Binding-site contacts:
Ligand atom O6 contacts residue GLU369 of chain 1.A at 4.1 Å.
Ligand atom C4 contacts residue PHE395 of chain 1.A at 3.7 Å (hydrophobic).
Ligand atom C8 contacts residue ASN280 of chain 1.A at 4.2 Å.
Ligand atom O4 contacts residue ASP394 of chain 1.A at 3.9 Å.
Ligand atom O3 contacts residue PHE395 of chain 1.A at 3.5 Å.
Ligand atom C6 contacts residue SER371 of chain 1.A at 4.0 Å.
Ligand atom O7 contacts residue THR340 of chain 1.A at 3.4 Å (h-bond).
Ligand atom C6 contacts residue PHE395 of chain 1.A at 4.1 Å (hydrophobic).
Ligand atom C2 contacts residue LYS372 of chain 1.A at 4.1 Å.
Ligand atom C7 contacts residue ASN338 of chain 1.A at 3.9 Å.
Ligand atom C3 contacts residue ASP394 of chain 1.A at 4.2 Å.
Ligand atom C3 contacts residue PHE395 of chain 1.A at 4.0 Å (hydrophobic).
Ligand atom O4 contacts residue ASN370 of chain 1.A at 3.3 Å (h-bond).
Ligand atom O4 contacts residue ASN370 of chain 1.A at 2.8 Å (h-bond).
Ligand atom N2 contacts residue ASN338 of chain 1.A at 3.3 Å (h-bond).
Ligand atom O7 contacts residue ASN338 of chain 1.A at 3.8 Å.
Ligand atom C2 contacts residue PHE395 of chain 1.A at 4.1 Å (hydrophobic).
Ligand atom C1 contacts residue PHE395 of chain 1.A at 3.9 Å (hydrophobic).
Ligand atom C8 contacts residue ASP394 of chain 1.A at 4.2 Å.
Ligand atom O6 contacts residue GLU369 of chain 1.A at 3.9 Å.
Ligand atom C6 contacts residue ASN370 of chain 1.A at 3.4 Å.
Ligand atom C5 contacts residue ASN370 of chain 1.A at 3.6 Å.
Ligand atom C5 contacts residue ASN338 of chain 1.A at 3.6 Å.
Ligand atom C4 contacts residue ASN370 of chain 1.A at 4.2 Å.
Ligand atom C6 contacts residue ASN338 of chain 1.A at 3.9 Å.
Ligand atom C3 contacts residue ASN338 of chain 1.A at 3.9 Å.
Ligand atom O5 contacts residue ASP394 of chain 1.A at 4.2 Å.
Ligand atom C5 contacts residue ASP394 of chain 1.A at 4.2 Å.
Ligand atom C6 contacts residue GLU369 of chain 1.A at 3.6 Å.
Ligand atom C5 contacts residue PHE395 of chain 1.A at 4.1 Å (hydrophobic).
Ligand atom C7 contacts residue ASP394 of chain 1.A at 4.1 Å.
Ligand atom C4 contacts residue ASN370 of chain 1.A at 3.9 Å.
Ligand atom O5 contacts residue ASN338 of chain 1.A at 2.4 Å (h-bond).
Ligand atom O5 contacts residue PHE395 of chain 1.A at 3.4 Å.
Ligand atom C2 contacts residue ASN338 of chain 1.A at 2.7 Å.
Ligand atom O4 contacts residue PHE395 of chain 1.A at 3.7 Å.
Ligand atom O6 contacts residue ASN370 of chain 1.A at 2.7 Å (h-bond).
Ligand atom O5 contacts residue ASN370 of chain 1.A at 3.8 Å.
Ligand atom O7 contacts residue ASP394 of chain 1.A at 3.6 Å.
Ligand atom C1 contacts residue ASN338 of chain 1.A at 1.4 Å.

Sequence of chain 1.A:
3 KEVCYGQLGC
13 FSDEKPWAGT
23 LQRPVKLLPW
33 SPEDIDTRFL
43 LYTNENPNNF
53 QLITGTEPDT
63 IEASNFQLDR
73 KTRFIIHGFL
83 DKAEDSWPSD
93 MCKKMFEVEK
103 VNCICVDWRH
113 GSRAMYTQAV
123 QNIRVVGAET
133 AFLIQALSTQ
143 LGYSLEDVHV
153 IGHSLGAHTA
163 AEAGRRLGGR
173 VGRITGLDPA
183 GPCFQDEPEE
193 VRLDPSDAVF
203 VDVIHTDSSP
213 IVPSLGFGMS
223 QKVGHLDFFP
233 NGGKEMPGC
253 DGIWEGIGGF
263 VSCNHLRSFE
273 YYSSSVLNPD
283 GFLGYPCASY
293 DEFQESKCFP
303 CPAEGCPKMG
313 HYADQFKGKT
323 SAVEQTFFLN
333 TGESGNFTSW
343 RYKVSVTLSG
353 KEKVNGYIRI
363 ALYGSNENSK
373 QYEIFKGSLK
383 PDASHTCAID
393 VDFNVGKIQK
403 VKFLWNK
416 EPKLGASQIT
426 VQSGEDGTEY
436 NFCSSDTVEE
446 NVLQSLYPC

A small-molecule ligand and the protein it binds are described below.
Small molecule (SMILES): CC(=O)N[C@H]1[C@H](O[C@H]2[C@H](O)[C@@H](NC(C)=O)CO[C@@H]2CO)O[C@H](CO)[C@@H](O[C@H]2O[C@H](CO[C@H]3O[C@H](CO)[C@@H](O)[C@H](O)[C@@H]3O)[C@@H](O)[C@H](O[C@H]3O[C@H](CO)[C@@H](O)[C@H](O)[C@@H]3O)[C@@H]2O)[C@@H]1O